The small molecule below binds the protein below.
Small molecule (SMILES): CC(=O)N[C@@H]1[C@@H](O)[C@H](O)[C@@H](CO)O[C@H]1O

Sequence of chain 1.C:
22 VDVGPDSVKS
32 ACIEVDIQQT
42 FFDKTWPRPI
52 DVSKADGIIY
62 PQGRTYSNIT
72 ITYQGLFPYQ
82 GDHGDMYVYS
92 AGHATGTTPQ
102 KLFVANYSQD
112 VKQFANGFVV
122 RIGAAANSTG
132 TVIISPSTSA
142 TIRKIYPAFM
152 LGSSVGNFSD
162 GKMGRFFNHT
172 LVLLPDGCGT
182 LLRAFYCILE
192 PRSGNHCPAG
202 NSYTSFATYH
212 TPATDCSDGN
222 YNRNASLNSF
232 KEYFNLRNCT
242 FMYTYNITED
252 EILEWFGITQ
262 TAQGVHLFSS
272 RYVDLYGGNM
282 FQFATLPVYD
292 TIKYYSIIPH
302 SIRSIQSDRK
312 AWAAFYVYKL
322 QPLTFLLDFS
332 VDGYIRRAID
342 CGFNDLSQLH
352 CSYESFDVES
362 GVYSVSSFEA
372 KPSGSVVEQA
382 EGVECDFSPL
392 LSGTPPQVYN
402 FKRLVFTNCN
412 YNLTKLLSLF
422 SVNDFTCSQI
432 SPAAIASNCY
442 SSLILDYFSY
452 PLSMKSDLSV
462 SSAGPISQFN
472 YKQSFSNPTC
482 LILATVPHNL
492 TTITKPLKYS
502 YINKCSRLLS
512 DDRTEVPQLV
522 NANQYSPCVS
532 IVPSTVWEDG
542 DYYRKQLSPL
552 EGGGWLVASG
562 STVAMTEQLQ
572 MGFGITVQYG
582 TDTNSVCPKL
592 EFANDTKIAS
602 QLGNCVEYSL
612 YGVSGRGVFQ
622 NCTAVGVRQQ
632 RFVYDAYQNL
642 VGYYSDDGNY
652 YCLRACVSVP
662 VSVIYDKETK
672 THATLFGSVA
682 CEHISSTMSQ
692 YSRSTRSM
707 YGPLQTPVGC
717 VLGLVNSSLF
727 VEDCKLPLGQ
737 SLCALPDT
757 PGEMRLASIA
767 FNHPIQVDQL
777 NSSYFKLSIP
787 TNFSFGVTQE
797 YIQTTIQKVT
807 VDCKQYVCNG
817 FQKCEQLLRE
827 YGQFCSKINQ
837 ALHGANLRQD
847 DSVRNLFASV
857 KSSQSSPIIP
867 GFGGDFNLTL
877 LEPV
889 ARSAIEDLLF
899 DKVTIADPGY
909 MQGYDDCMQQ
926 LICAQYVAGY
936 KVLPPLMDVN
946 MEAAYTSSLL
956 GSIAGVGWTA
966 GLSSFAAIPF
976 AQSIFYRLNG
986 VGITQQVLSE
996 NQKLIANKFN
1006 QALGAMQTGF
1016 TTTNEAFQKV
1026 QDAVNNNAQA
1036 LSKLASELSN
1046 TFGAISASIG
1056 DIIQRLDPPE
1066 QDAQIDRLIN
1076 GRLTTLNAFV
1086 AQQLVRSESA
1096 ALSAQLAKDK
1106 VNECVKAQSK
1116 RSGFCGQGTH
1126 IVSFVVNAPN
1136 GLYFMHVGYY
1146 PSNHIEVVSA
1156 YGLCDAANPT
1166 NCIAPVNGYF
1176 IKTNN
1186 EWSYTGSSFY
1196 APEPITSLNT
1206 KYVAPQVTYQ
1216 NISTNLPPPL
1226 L

Binding-site contacts:
Ligand atom N2 contacts residue ASN622 of chain 1.C at 2.9 Å (h-bond).
Ligand atom C5 contacts residue ASN622 of chain 1.C at 3.7 Å.
Ligand atom C7 contacts residue ASN622 of chain 1.C at 3.8 Å.
Ligand atom C3 contacts residue ASN650 of chain 1.C at 3.4 Å.
Ligand atom C8 contacts residue ASN650 of chain 1.C at 4.1 Å.
Ligand atom C2 contacts residue ASN650 of chain 1.C at 3.7 Å.
Ligand atom N2 contacts residue ASN650 of chain 1.C at 3.1 Å (h-bond).
Ligand atom O7 contacts residue ASN622 of chain 1.C at 4.2 Å.
Ligand atom C1 contacts residue ASN650 of chain 1.C at 4.2 Å.
Ligand atom O3 contacts residue ASN650 of chain 1.C at 3.8 Å.
Ligand atom C1 contacts residue ASN622 of chain 1.C at 1.4 Å.
Ligand atom C2 contacts residue ASN622 of chain 1.C at 2.5 Å.
Ligand atom O5 contacts residue ASN622 of chain 1.C at 2.4 Å (h-bond).
Ligand atom C4 contacts residue ASN622 of chain 1.C at 4.2 Å.
Ligand atom C7 contacts residue ASN650 of chain 1.C at 4.0 Å.
Ligand atom C8 contacts residue TYR652 of chain 1.C at 3.8 Å (hydrophobic).
Ligand atom C3 contacts residue ASN622 of chain 1.C at 3.8 Å.